Sequence of chain 1.B:
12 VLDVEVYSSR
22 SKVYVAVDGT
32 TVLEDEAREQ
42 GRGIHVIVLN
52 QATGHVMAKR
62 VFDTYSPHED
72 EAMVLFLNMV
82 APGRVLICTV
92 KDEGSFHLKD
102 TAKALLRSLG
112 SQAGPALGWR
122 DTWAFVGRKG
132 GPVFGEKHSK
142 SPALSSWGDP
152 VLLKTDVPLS

Binding-site contacts:
Ligand atom C3 contacts residue ARG121 of chain 1.B at 4.0 Å.
Ligand atom C1 contacts residue ARG121 of chain 1.B at 3.6 Å.
Ligand atom O3 contacts residue THR4 of chain 1.D at 4.1 Å.
Ligand atom C5 contacts residue TYR66 of chain 1.B at 3.6 Å (hydrophobic).
Ligand atom C1 contacts residue TYR66 of chain 1.B at 3.4 Å (hydrophobic).
Ligand atom C6 contacts residue ARG121 of chain 1.B at 3.8 Å.
Ligand atom O5 contacts residue THR4 of chain 1.D at 2.4 Å (h-bond).
Ligand atom O4 contacts residue NA1 of chain 1.J at 3.6 Å.
Ligand atom O3 contacts residue ARG121 of chain 1.B at 3.0 Å (salt-bridge).
Ligand atom C6 contacts residue GLU94 of chain 1.B at 3.6 Å.
Ligand atom O6 contacts residue ARG121 of chain 1.B at 2.9 Å (salt-bridge).
Ligand atom C3 contacts residue ARG43 of chain 1.B at 4.0 Å.
Ligand atom C6 contacts residue ASP93 of chain 1.B at 3.4 Å.
Ligand atom O6 contacts residue TRP148 of chain 1.B at 3.6 Å.
Ligand atom C3 contacts residue THR4 of chain 1.D at 2.9 Å.
Ligand atom O2 contacts residue THR4 of chain 1.D at 3.6 Å (h-bond).
Ligand atom O4 contacts residue ASP93 of chain 1.B at 2.5 Å (salt-bridge).
Ligand atom C1 contacts residue THR4 of chain 1.D at 1.4 Å.
Ligand atom C5 contacts residue ARG121 of chain 1.B at 3.9 Å.
Ligand atom O6 contacts residue ASP93 of chain 1.B at 2.6 Å (salt-bridge).
Ligand atom C2 contacts residue TYR66 of chain 1.B at 3.6 Å (hydrophobic).
Ligand atom O5 contacts residue TYR66 of chain 1.B at 3.7 Å.
Ligand atom C4 contacts residue ASP93 of chain 1.B at 3.5 Å.
Ligand atom C4 contacts residue THR4 of chain 1.D at 3.5 Å.
Ligand atom O4 contacts residue ARG43 of chain 1.B at 2.9 Å (salt-bridge).
Ligand atom O2 contacts residue ARG121 of chain 1.B at 3.4 Å (salt-bridge).
Ligand atom O6 contacts residue GLU94 of chain 1.B at 3.9 Å.
Ligand atom C2 contacts residue THR4 of chain 1.D at 2.3 Å.
Ligand atom C2 contacts residue PRO5 of chain 1.D at 3.9 Å (hydrophobic).
Ligand atom C5 contacts residue ASP93 of chain 1.B at 4.1 Å.
Ligand atom O3 contacts residue NA1 of chain 1.J at 3.2 Å (h-bond).
Ligand atom C2 contacts residue ARG121 of chain 1.B at 4.0 Å.
Ligand atom O6 contacts residue THR4 of chain 1.D at 3.8 Å.
Ligand atom O5 contacts residue ARG121 of chain 1.B at 2.9 Å (salt-bridge).
Ligand atom C5 contacts residue THR4 of chain 1.D at 2.9 Å.
Ligand atom C1 contacts residue TYR66 of chain 1.B at 3.5 Å (hydrophobic).
Ligand atom C6 contacts residue TYR66 of chain 1.B at 3.5 Å (hydrophobic).
Ligand atom C4 contacts residue ARG43 of chain 1.B at 3.9 Å.
Ligand atom O3 contacts residue TRP120 of chain 1.B at 4.1 Å.
Ligand atom C1 contacts residue PRO5 of chain 1.D at 4.1 Å (hydrophobic).

This small molecule binds to this protein.
Small molecule (SMILES): CC(=O)N[C@H]1[C@H](O[C@@H]2CO[C@H](CO)[C@@H](O)[C@@H]2O)O[C@H](CO)[C@@H](O)[C@@H]1O

Sequence of chain 1.D:
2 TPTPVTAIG